A protein and the small-molecule ligand that binds it are described below.
Small molecule (SMILES): CC(=O)N[C@H]1[C@H]([C@H](O)[C@H](O)CO)O[C@@](O)(C(=O)O)C[C@@H]1O

Sequence of chain 1.A:
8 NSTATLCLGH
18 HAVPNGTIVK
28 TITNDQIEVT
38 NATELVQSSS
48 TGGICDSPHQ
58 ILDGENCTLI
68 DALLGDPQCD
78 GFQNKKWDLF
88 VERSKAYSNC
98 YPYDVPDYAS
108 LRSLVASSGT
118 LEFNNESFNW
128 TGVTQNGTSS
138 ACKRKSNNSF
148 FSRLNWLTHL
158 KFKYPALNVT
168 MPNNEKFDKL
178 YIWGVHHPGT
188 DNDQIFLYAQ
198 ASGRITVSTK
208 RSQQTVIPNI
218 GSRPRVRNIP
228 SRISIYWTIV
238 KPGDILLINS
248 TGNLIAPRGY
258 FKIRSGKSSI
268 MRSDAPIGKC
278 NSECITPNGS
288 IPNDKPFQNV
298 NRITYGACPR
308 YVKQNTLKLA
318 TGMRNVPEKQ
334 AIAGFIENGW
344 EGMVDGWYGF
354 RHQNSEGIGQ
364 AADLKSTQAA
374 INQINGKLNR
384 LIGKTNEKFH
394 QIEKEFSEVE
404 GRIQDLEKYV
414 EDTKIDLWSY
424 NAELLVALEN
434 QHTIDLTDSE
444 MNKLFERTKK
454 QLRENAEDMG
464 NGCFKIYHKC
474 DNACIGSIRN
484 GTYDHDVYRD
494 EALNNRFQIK

Binding-site contacts:
Ligand atom O4 contacts residue THR135 of chain 1.A at 3.7 Å.
Ligand atom N5 contacts residue THR135 of chain 1.A at 2.8 Å (h-bond).
Ligand atom C1 contacts residue SER137 of chain 1.A at 4.0 Å.
Ligand atom O8 contacts residue CMO1 of chain 1.N at 4.0 Å.
Ligand atom O7 contacts residue LEU194 of chain 1.A at 3.5 Å.
Ligand atom C4 contacts residue CMO1 of chain 1.N at 3.8 Å.
Ligand atom O1B contacts residue SER137 of chain 1.A at 4.0 Å.
Ligand atom O1A contacts residue ASN145 of chain 1.A at 3.7 Å.
Ligand atom C5 contacts residue CMO1 of chain 1.N at 4.2 Å.
Ligand atom O9 contacts residue TYR98 of chain 1.A at 4.2 Å.
Ligand atom O1A contacts residue SER136 of chain 1.A at 3.5 Å.
Ligand atom C5 contacts residue THR135 of chain 1.A at 3.7 Å.
Ligand atom O1B contacts residue SER136 of chain 1.A at 4.0 Å.
Ligand atom C10 contacts residue THR135 of chain 1.A at 3.7 Å.
Ligand atom C9 contacts residue LEU194 of chain 1.A at 3.7 Å (hydrophobic).
Ligand atom O10 contacts residue PHE193 of chain 1.A at 4.0 Å.
Ligand atom O9 contacts residue SER228 of chain 1.A at 4.2 Å.
Ligand atom O10 contacts residue LEU194 of chain 1.A at 3.1 Å.
Ligand atom O9 contacts residue ASP190 of chain 1.A at 2.7 Å (salt-bridge).
Ligand atom C9 contacts residue ASP190 of chain 1.A at 3.8 Å.
Ligand atom C1 contacts residue SER136 of chain 1.A at 4.3 Å.
Ligand atom O1A contacts residue SER137 of chain 1.A at 2.9 Å (h-bond).
Ligand atom C11 contacts residue TRP153 of chain 1.A at 3.7 Å (hydrophobic).
Ligand atom C11 contacts residue THR135 of chain 1.A at 3.7 Å.
Ligand atom C6 contacts residue THR135 of chain 1.A at 4.3 Å.
Ligand atom C2 contacts residue CMO1 of chain 1.N at 1.4 Å.
Ligand atom O1B contacts residue CMO1 of chain 1.N at 3.0 Å (h-bond).
Ligand atom O7 contacts residue PHE193 of chain 1.A at 3.3 Å.
Ligand atom C1 contacts residue CMO1 of chain 1.N at 2.4 Å.
Ligand atom C11 contacts residue LEU194 of chain 1.A at 4.1 Å (hydrophobic).
Ligand atom C3 contacts residue CMO1 of chain 1.N at 2.4 Å.
Ligand atom O6 contacts residue CMO1 of chain 1.N at 2.4 Å (h-bond).
Ligand atom C10 contacts residue LEU194 of chain 1.A at 3.8 Å (hydrophobic).
Ligand atom C10 contacts residue TRP153 of chain 1.A at 4.3 Å (hydrophobic).
Ligand atom C11 contacts residue GLY134 of chain 1.A at 3.6 Å.
Ligand atom C7 contacts residue LEU194 of chain 1.A at 3.9 Å (hydrophobic).
Ligand atom C11 contacts residue THR155 of chain 1.A at 4.0 Å.
Ligand atom O1A contacts residue CMO1 of chain 1.N at 3.2 Å (h-bond).
Ligand atom C4 contacts residue THR135 of chain 1.A at 3.4 Å.
Ligand atom C6 contacts residue CMO1 of chain 1.N at 3.7 Å.